Sequence of chain 1.A:
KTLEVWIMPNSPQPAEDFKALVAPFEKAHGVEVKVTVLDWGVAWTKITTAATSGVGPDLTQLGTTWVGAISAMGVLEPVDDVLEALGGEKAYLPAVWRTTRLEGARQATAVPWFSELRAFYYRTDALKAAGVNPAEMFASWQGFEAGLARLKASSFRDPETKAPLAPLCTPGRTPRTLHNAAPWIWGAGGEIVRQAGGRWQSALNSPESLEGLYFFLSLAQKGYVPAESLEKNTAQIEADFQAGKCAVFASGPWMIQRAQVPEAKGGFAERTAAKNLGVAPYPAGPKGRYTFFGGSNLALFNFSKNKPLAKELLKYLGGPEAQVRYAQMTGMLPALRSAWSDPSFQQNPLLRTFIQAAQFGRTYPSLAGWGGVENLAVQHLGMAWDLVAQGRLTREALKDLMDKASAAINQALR

This protein binds this small molecule.
Small molecule (SMILES): OC[C@H]1O[C@@H](O[C@H]2[C@H](O)[C@@H](O)[C@H](O[C@H]3[C@H](O)[C@@H](O)[C@H](O[C@H]4[C@H](O)[C@@H](O)[C@H](O)O[C@@H]4CO)O[C@@H]3CO)O[C@@H]2CO)[C@H](O)[C@@H](O)[C@@H]1O

Binding-site contacts:
Ligand atom O2 contacts residue PRO11 of chain 1.A at 2.8 Å (h-bond).
Ligand atom O2 contacts residue ARG260 of chain 1.A at 2.8 Å (salt-bridge).
Ligand atom C6 contacts residue SER13 of chain 1.A at 3.5 Å.
Ligand atom C3 contacts residue GLY297 of chain 1.A at 3.1 Å.
Ligand atom O5 contacts residue HIS181 of chain 1.A at 3.6 Å.
Ligand atom O3 contacts residue GLY297 of chain 1.A at 3.2 Å (h-bond).
Ligand atom O6 contacts residue PRO14 of chain 1.A at 3.6 Å.
Ligand atom O4 contacts residue ARG260 of chain 1.A at 3.6 Å.
Ligand atom O3 contacts residue THR66 of chain 1.A at 2.8 Å (h-bond).
Ligand atom O2 contacts residue GLY297 of chain 1.A at 2.8 Å (h-bond).
Ligand atom O3 contacts residue PRO11 of chain 1.A at 3.7 Å.
Ligand atom O4 contacts residue THR66 of chain 1.A at 3.3 Å (h-bond).
Ligand atom C6 contacts residue PRO11 of chain 1.A at 3.7 Å (hydrophobic).
Ligand atom O3 contacts residue GLU240 of chain 1.A at 3.6 Å (salt-bridge).
Ligand atom O4 contacts residue ARG120 of chain 1.A at 3.4 Å (salt-bridge).
Ligand atom O6 contacts residue SER13 of chain 1.A at 2.9 Å (h-bond).
Ligand atom O6 contacts residue GLU240 of chain 1.A at 3.3 Å (salt-bridge).
Ligand atom O2 contacts residue ASN12 of chain 1.A at 3.5 Å.
Ligand atom O6 contacts residue TRP256 of chain 1.A at 3.7 Å.
Ligand atom C4 contacts residue THR67 of chain 1.A at 3.6 Å.
Ligand atom C6 contacts residue GLU240 of chain 1.A at 3.2 Å.
Ligand atom C6 contacts residue TRP256 of chain 1.A at 3.7 Å (hydrophobic).
Ligand atom C2 contacts residue GLU118 of chain 1.A at 3.3 Å.
Ligand atom C3 contacts residue PRO11 of chain 1.A at 3.4 Å (hydrophobic).
Ligand atom C3 contacts residue MPD1 of chain 1.E at 3.6 Å.
Ligand atom O3 contacts residue GLY296 of chain 1.A at 3.5 Å.
Ligand atom O2 contacts residue GLU118 of chain 1.A at 2.6 Å (salt-bridge).
Ligand atom O4 contacts residue GLY65 of chain 1.A at 3.2 Å.
Ligand atom O2 contacts residue ARG178 of chain 1.A at 3.4 Å (salt-bridge).
Ligand atom C2 contacts residue ARG260 of chain 1.A at 3.6 Å.
Ligand atom O4 contacts residue GLU118 of chain 1.A at 3.4 Å (salt-bridge).
Ligand atom O6 contacts residue THR179 of chain 1.A at 3.5 Å.
Ligand atom O4 contacts residue TRP42 of chain 1.A at 3.7 Å.
Ligand atom C2 contacts residue PRO11 of chain 1.A at 3.5 Å (hydrophobic).
Ligand atom C6 contacts residue TRP68 of chain 1.A at 3.6 Å (hydrophobic).
Ligand atom O4 contacts residue THR67 of chain 1.A at 2.8 Å (h-bond).
Ligand atom C2 contacts residue TRP42 of chain 1.A at 3.5 Å (hydrophobic).
Ligand atom O6 contacts residue TRP42 of chain 1.A at 3.5 Å.
Ligand atom O6 contacts residue HIS181 of chain 1.A at 3.3 Å.
Ligand atom O3 contacts residue MET334 of chain 1.A at 3.5 Å.